This protein binds this small molecule.
Small molecule (SMILES): CC(=O)N[C@@H]1[C@@H](O)[C@H](O)[C@@H](CO)O[C@H]1O

Binding-site contacts:
Ligand atom C4 contacts residue ASN154 of chain 5.A at 4.3 Å.
Ligand atom C8 contacts residue ASN154 of chain 5.A at 4.1 Å.
Ligand atom O5 contacts residue THR160 of chain 5.A at 3.2 Å.
Ligand atom O7 contacts residue ASP161 of chain 5.A at 3.7 Å.
Ligand atom C3 contacts residue THR160 of chain 5.A at 3.9 Å.
Ligand atom C3 contacts residue ASN154 of chain 5.A at 3.9 Å.
Ligand atom O7 contacts residue THR160 of chain 5.A at 2.5 Å.
Ligand atom C5 contacts residue ASN154 of chain 5.A at 3.8 Å.
Ligand atom C2 contacts residue ASN154 of chain 5.A at 2.5 Å.
Ligand atom C1 contacts residue ASN154 of chain 5.A at 1.6 Å.
Ligand atom O6 contacts residue HIS158 of chain 5.A at 3.4 Å (h-bond).
Ligand atom O7 contacts residue ASN154 of chain 5.A at 2.7 Å (h-bond).
Ligand atom C8 contacts residue VAL153 of chain 5.A at 4.4 Å (hydrophobic).
Ligand atom C2 contacts residue THR160 of chain 5.A at 2.7 Å.
Ligand atom C7 contacts residue THR160 of chain 5.A at 3.4 Å.
Ligand atom C5 contacts residue THR160 of chain 5.A at 3.7 Å.
Ligand atom C6 contacts residue HIS158 of chain 5.A at 4.0 Å.
Ligand atom O5 contacts residue ASN154 of chain 5.A at 2.4 Å (h-bond).
Ligand atom C6 contacts residue THR160 of chain 5.A at 3.7 Å.
Ligand atom C1 contacts residue THR160 of chain 5.A at 3.0 Å.
Ligand atom O5 contacts residue HIS158 of chain 5.A at 3.8 Å.
Ligand atom O3 contacts residue THR160 of chain 5.A at 4.3 Å.
Ligand atom N2 contacts residue THR160 of chain 5.A at 3.5 Å.
Ligand atom C7 contacts residue ASN154 of chain 5.A at 3.0 Å.
Ligand atom C8 contacts residue ILE152 of chain 5.A at 4.3 Å (hydrophobic).
Ligand atom C4 contacts residue THR160 of chain 5.A at 3.6 Å.
Ligand atom N2 contacts residue ASN154 of chain 5.A at 3.0 Å (h-bond).

Sequence of chain 5.A:
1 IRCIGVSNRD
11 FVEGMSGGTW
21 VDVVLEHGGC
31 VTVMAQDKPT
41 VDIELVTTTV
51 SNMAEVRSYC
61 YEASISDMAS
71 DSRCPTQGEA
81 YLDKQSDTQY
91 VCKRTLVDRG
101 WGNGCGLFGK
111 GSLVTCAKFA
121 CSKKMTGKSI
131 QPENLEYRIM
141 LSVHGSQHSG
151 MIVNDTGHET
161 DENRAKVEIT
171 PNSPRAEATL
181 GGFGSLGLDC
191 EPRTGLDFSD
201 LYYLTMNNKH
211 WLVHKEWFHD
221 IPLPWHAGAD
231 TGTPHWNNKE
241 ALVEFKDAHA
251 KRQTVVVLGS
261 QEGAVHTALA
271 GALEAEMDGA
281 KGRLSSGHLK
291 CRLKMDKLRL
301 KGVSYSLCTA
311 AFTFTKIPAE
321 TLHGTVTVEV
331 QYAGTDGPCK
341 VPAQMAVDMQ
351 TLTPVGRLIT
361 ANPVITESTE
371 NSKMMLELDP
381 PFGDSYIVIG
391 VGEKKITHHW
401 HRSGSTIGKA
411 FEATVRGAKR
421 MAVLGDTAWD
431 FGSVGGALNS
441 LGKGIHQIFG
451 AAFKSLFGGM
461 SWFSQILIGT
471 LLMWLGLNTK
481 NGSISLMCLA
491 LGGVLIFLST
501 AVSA